A small-molecule ligand and the protein it binds are described below.
Small molecule (SMILES): CC(=O)N[C@H]1[C@H](O[C@H]2[C@H](O)[C@@H](NC(C)=O)CO[C@@H]2CO)O[C@H](CO)[C@@H](O[C@@H]2O[C@H](CO)[C@@H](O[C@@H]3O[C@H](CO)[C@@H](O)[C@H](O)[C@@H]3O)[C@H](O)[C@@H]2O)[C@@H]1O

Sequence of chain 1.A:
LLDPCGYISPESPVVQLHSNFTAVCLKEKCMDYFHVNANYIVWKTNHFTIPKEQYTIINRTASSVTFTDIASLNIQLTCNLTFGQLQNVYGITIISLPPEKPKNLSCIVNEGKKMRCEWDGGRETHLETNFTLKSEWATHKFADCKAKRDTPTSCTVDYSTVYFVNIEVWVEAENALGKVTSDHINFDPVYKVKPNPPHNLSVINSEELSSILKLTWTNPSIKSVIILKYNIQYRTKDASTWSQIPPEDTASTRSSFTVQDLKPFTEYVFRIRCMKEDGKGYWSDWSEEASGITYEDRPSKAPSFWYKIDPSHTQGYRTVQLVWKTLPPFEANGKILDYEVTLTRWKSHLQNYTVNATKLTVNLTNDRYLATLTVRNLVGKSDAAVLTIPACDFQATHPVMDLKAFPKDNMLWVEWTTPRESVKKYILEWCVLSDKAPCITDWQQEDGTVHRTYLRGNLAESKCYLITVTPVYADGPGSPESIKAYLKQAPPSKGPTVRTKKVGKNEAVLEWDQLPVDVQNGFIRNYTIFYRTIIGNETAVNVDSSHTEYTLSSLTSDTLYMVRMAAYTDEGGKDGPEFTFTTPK

Binding-site contacts:
Ligand atom C7 contacts residue ASN530 of chain 1.A at 4.0 Å.
Ligand atom C8 contacts residue GLY576 of chain 1.A at 3.9 Å.
Ligand atom O4 contacts residue ASP574 of chain 1.A at 4.1 Å.
Ligand atom C3 contacts residue ASN530 of chain 1.A at 4.0 Å.
Ligand atom C6 contacts residue TYR572 of chain 1.A at 4.5 Å (hydrophobic).
Ligand atom C7 contacts residue GLU575 of chain 1.A at 3.9 Å.
Ligand atom C1 contacts residue ARG529 of chain 1.A at 4.0 Å.
Ligand atom C2 contacts residue ASP574 of chain 1.A at 4.2 Å.
Ligand atom O7 contacts residue GLY576 of chain 1.A at 3.9 Å.
Ligand atom C7 contacts residue GLY576 of chain 1.A at 4.2 Å.
Ligand atom C8 contacts residue GLU575 of chain 1.A at 2.9 Å.
Ligand atom O5 contacts residue ASN530 of chain 1.A at 2.4 Å (h-bond).
Ligand atom C1 contacts residue ASP574 of chain 1.A at 3.8 Å.
Ligand atom O7 contacts residue GLU575 of chain 1.A at 4.1 Å.
Ligand atom C4 contacts residue ASN530 of chain 1.A at 4.4 Å.
Ligand atom C2 contacts residue ASN530 of chain 1.A at 2.8 Å.
Ligand atom C6 contacts residue ASN530 of chain 1.A at 4.2 Å.
Ligand atom O6 contacts residue ASP574 of chain 1.A at 3.0 Å.
Ligand atom O6 contacts residue THR573 of chain 1.A at 4.5 Å.
Ligand atom C6 contacts residue ASP574 of chain 1.A at 3.3 Å.
Ligand atom O7 contacts residue ASN530 of chain 1.A at 4.1 Å.
Ligand atom C8 contacts residue ASP574 of chain 1.A at 3.3 Å.
Ligand atom O7 contacts residue ASP574 of chain 1.A at 3.5 Å (salt-bridge).
Ligand atom C6 contacts residue ARG529 of chain 1.A at 2.4 Å.
Ligand atom C5 contacts residue ARG529 of chain 1.A at 3.4 Å.
Ligand atom C6 contacts residue THR573 of chain 1.A at 4.1 Å.
Ligand atom C7 contacts residue ASP574 of chain 1.A at 3.2 Å.
Ligand atom N2 contacts residue ASP574 of chain 1.A at 3.5 Å (salt-bridge).
Ligand atom N2 contacts residue ASN530 of chain 1.A at 3.4 Å (h-bond).
Ligand atom O6 contacts residue ARG529 of chain 1.A at 3.4 Å.
Ligand atom C1 contacts residue ASN530 of chain 1.A at 1.4 Å.
Ligand atom O5 contacts residue ARG529 of chain 1.A at 2.9 Å.
Ligand atom C5 contacts residue ASN530 of chain 1.A at 3.4 Å.